Sequence of chain 1.D:
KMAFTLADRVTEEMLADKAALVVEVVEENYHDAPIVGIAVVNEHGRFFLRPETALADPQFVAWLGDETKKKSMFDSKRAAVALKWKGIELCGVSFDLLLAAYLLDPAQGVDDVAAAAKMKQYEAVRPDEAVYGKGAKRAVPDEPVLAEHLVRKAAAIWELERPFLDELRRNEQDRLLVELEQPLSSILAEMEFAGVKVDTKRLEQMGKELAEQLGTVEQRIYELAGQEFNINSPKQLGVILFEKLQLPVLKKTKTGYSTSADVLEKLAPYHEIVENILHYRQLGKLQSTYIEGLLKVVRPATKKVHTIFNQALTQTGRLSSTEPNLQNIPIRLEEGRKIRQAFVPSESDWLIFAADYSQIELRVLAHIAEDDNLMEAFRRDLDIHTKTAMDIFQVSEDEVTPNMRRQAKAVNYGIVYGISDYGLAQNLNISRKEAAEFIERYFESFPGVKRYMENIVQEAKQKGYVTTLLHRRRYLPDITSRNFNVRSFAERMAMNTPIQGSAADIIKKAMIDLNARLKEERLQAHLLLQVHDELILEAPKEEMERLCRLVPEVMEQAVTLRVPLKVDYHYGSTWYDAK

A protein and the small-molecule ligand that binds it are described below.
Small molecule (SMILES): Cc1cn([C@H]2C[C@H](O[P](=O)(O)OC[C@H]3O[C@@H](n4ccc(N)nc4=O)C[C@@H]3O[P](=O)(O)OC[C@H]3O[C@@H](n4cnc5c(N)ncnc54)C[C@@H]3O[P](=O)(O)OC[C@H]3O[C@@H](n4cnc5c(=O)nc(N)[nH]c54)C[C@@H]3O[P](=O)(O)OC[C@H]3O[C@@H](n4ccc(N)nc4=O)C[C@@H]3N)[C@@H](CO[P](=O)(O)O[C@H]3C[C@H](n4cnc5c(N)ncnc54)O[C@@H]3CO[P](=O)(O)O[C@H]3C[C@H](n4cnc5c(=O)nc(N)[nH]c54)O[C@@H]3CO[P](=O)(O)O[C@H]3C[C@H](n4ccc(N)nc4=O)O[C@@H]3CO[P](=O)(O)O[C@H]3C[C@H](n4cnc5c(=O)nc(N)[nH]c54)O[C@@H]3CO)O2)c(=O)[nH]c1=O

Binding-site contacts:
Ligand atom O1P contacts residue ILE331 of chain 1.D at 3.5 Å.
Ligand atom O2 contacts residue ARG318 of chain 1.D at 2.9 Å (salt-bridge).
Ligand atom OP1 contacts residue LYS254 of chain 1.D at 3.5 Å (salt-bridge).
Ligand atom OP2 contacts residue ALA261 of chain 1.D at 2.8 Å (h-bond).
Ligand atom C1' contacts residue TYR290 of chain 1.D at 3.2 Å (hydrophobic).
Ligand atom C1' contacts residue ASN328 of chain 1.D at 3.6 Å.
Ligand atom O4' contacts residue TYR290 of chain 1.D at 3.3 Å (h-bond).
Ligand atom O4' contacts residue ASN328 of chain 1.D at 3.3 Å.
Ligand atom N3 contacts residue ASN328 of chain 1.D at 3.4 Å (h-bond).
Ligand atom O2 contacts residue LYS285 of chain 1.D at 2.8 Å (salt-bridge).
Ligand atom O1P contacts residue ARG332 of chain 1.D at 2.3 Å (salt-bridge).
Ligand atom C5' contacts residue ILE329 of chain 1.D at 3.1 Å (hydrophobic).
Ligand atom O3' contacts residue ARG281 of chain 1.D at 3.3 Å (salt-bridge).
Ligand atom C1' contacts residue LYS285 of chain 1.D at 3.4 Å.
Ligand atom OP1 contacts residue SER258 of chain 1.D at 3.4 Å (h-bond).
Ligand atom C5' contacts residue VAL531 of chain 1.D at 3.5 Å (hydrophobic).
Ligand atom C2' contacts residue ASN328 of chain 1.D at 3.5 Å.
Ligand atom OP1 contacts residue PRO330 of chain 1.D at 3.4 Å.
Ligand atom N contacts residue ASP533 of chain 1.D at 2.2 Å (salt-bridge).
Ligand atom OP1 contacts residue ARG281 of chain 1.D at 2.8 Å (salt-bridge).
Ligand atom O2P contacts residue ARG340 of chain 1.D at 3.3 Å (salt-bridge).
Ligand atom OP1 contacts residue THR259 of chain 1.D at 2.6 Å (h-bond).
Ligand atom O4' contacts residue HIS532 of chain 1.D at 3.5 Å.
Ligand atom O4' contacts residue LYS285 of chain 1.D at 3.2 Å (salt-bridge).
Ligand atom O2P contacts residue ILE331 of chain 1.D at 3.6 Å.
Ligand atom C2' contacts residue XG41 of chain 1.N at 3.0 Å.
Ligand atom C2 contacts residue XG41 of chain 1.N at 3.5 Å.
Ligand atom O3' contacts residue PRO330 of chain 1.D at 3.5 Å.
Ligand atom C4' contacts residue ILE329 of chain 1.D at 3.5 Å (hydrophobic).
Ligand atom P contacts residue ARG281 of chain 1.D at 3.6 Å.
Ligand atom OP1 contacts residue SER260 of chain 1.D at 3.4 Å (h-bond).
Ligand atom C5' contacts residue GLU534 of chain 1.D at 3.6 Å.
Ligand atom OP1 contacts residue ILE331 of chain 1.D at 2.8 Å (h-bond).
Ligand atom OP1 contacts residue ARG332 of chain 1.D at 2.8 Å (salt-bridge).
Ligand atom N contacts residue GLU534 of chain 1.D at 3.5 Å (salt-bridge).
Ligand atom OP2 contacts residue SER258 of chain 1.D at 3.1 Å (h-bond).
Ligand atom O4' contacts residue LYS285 of chain 1.D at 3.5 Å.
Ligand atom N contacts residue XG41 of chain 1.N at 2.8 Å (h-bond).
Ligand atom C3' contacts residue XG41 of chain 1.N at 3.2 Å.
Ligand atom OP2 contacts residue SER260 of chain 1.D at 3.4 Å.